The small molecule below binds the protein below.
Small molecule (SMILES): CC(=O)N[C@@H]1[C@@H](O)[C@H](O)[C@@H](CO)O[C@H]1O

Binding-site contacts:
Ligand atom C3 contacts residue ASN294 of chain 1.A at 3.8 Å.
Ligand atom C3 contacts residue SER94 of chain 1.A at 4.1 Å.
Ligand atom C2 contacts residue SER94 of chain 1.A at 3.9 Å.
Ligand atom C3 contacts residue HIS93 of chain 1.A at 4.3 Å.
Ligand atom C8 contacts residue SER94 of chain 1.A at 3.7 Å.
Ligand atom O7 contacts residue LEU291 of chain 1.A at 3.6 Å.
Ligand atom C7 contacts residue VAL95 of chain 1.A at 4.3 Å (hydrophobic).
Ligand atom C7 contacts residue SER94 of chain 1.A at 3.9 Å.
Ligand atom N2 contacts residue ASN294 of chain 1.A at 2.9 Å (h-bond).
Ligand atom N2 contacts residue HIS93 of chain 1.A at 4.0 Å.
Ligand atom C5 contacts residue ASN294 of chain 1.A at 3.7 Å.
Ligand atom C7 contacts residue ASN294 of chain 1.A at 3.7 Å.
Ligand atom C7 contacts residue LEU291 of chain 1.A at 3.9 Å (hydrophobic).
Ligand atom C4 contacts residue ASN294 of chain 1.A at 4.2 Å.
Ligand atom N2 contacts residue VAL95 of chain 1.A at 4.1 Å.
Ligand atom C8 contacts residue VAL95 of chain 1.A at 4.0 Å (hydrophobic).
Ligand atom C1 contacts residue SER94 of chain 1.A at 3.8 Å.
Ligand atom C1 contacts residue ASN294 of chain 1.A at 1.6 Å.
Ligand atom C8 contacts residue HIS93 of chain 1.A at 3.6 Å.
Ligand atom C8 contacts residue LEU291 of chain 1.A at 4.3 Å (hydrophobic).
Ligand atom C7 contacts residue HIS93 of chain 1.A at 3.9 Å.
Ligand atom N2 contacts residue LEU291 of chain 1.A at 4.5 Å.
Ligand atom O5 contacts residue ASN294 of chain 1.A at 2.4 Å (h-bond).
Ligand atom O3 contacts residue HIS93 of chain 1.A at 3.4 Å.
Ligand atom C2 contacts residue ASN294 of chain 1.A at 2.4 Å.
Ligand atom C8 contacts residue MET290 of chain 1.A at 3.9 Å (hydrophobic).
Ligand atom N2 contacts residue SER94 of chain 1.A at 3.0 Å (h-bond).
Ligand atom O7 contacts residue ASN294 of chain 1.A at 4.0 Å.

Sequence of chain 1.A:
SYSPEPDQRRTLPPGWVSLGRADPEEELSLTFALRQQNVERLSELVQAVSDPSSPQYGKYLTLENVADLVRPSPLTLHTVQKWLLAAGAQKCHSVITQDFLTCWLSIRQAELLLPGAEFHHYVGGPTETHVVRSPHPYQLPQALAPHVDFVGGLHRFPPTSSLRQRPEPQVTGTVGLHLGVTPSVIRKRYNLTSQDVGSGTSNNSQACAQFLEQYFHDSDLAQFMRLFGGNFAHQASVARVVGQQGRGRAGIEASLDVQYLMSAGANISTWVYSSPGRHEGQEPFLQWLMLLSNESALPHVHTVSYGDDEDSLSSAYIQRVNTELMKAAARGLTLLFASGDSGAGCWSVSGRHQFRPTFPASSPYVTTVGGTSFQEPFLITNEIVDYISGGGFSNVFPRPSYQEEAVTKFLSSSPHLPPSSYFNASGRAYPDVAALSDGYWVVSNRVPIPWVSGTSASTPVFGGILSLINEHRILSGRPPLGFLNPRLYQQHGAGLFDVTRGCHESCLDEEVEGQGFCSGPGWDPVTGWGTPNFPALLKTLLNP